The protein below binds the small molecule below.
Small molecule (SMILES): O=C(O)c1ccc2cc(F)ccc2c1

Sequence of chain 2.B:
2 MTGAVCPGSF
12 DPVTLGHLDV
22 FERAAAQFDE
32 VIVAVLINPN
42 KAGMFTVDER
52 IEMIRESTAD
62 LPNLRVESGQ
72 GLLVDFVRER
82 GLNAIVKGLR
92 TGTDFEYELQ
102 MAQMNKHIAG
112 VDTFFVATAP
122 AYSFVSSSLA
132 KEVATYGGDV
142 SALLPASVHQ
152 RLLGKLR

Binding-site contacts:
Ligand atom C12 contacts residue GLY70 of chain 2.B at 4.4 Å.
Ligand atom C09 contacts residue GLN71 of chain 2.B at 3.6 Å.
Ligand atom C11 contacts residue PHE77 of chain 2.B at 4.1 Å (hydrophobic).
Ligand atom C12 contacts residue VAL36 of chain 2.B at 4.0 Å (hydrophobic).
Ligand atom C07 contacts residue LEU74 of chain 2.B at 3.8 Å (hydrophobic).
Ligand atom C11 contacts residue GLY70 of chain 2.B at 3.7 Å.
Ligand atom C11 contacts residue GLN71 of chain 2.B at 4.2 Å.
Ligand atom C09 contacts residue GLY70 of chain 2.B at 3.5 Å.
Ligand atom C04 contacts residue PRO8 of chain 2.B at 4.2 Å (hydrophobic).
Ligand atom C13 contacts residue LEU74 of chain 2.B at 3.9 Å (hydrophobic).
Ligand atom C14 contacts residue GLY9 of chain 2.B at 4.0 Å.
Ligand atom F10 contacts residue PHE77 of chain 2.B at 3.3 Å.
Ligand atom C14 contacts residue LEU37 of chain 2.B at 3.8 Å (hydrophobic).
Ligand atom C08 contacts residue LEU73 of chain 2.B at 4.2 Å (hydrophobic).
Ligand atom C06 contacts residue GLY72 of chain 2.B at 3.5 Å.
Ligand atom O01 contacts residue GLY9 of chain 2.B at 3.6 Å (h-bond).
Ligand atom C06 contacts residue LEU37 of chain 2.B at 4.4 Å (hydrophobic).
Ligand atom F10 contacts residue GLY70 of chain 2.B at 3.1 Å.
Ligand atom C14 contacts residue LEU74 of chain 2.B at 4.3 Å (hydrophobic).
Ligand atom C11 contacts residue LEU37 of chain 2.B at 4.2 Å (hydrophobic).
Ligand atom C11 contacts residue ALA35 of chain 2.B at 3.9 Å (hydrophobic).
Ligand atom C07 contacts residue GLY72 of chain 2.B at 3.9 Å.
Ligand atom C06 contacts residue LEU74 of chain 2.B at 3.5 Å (hydrophobic).
Ligand atom C09 contacts residue LEU74 of chain 2.B at 4.4 Å (hydrophobic).
Ligand atom C12 contacts residue LEU37 of chain 2.B at 3.8 Å (hydrophobic).
Ligand atom O01 contacts residue PRO8 of chain 2.B at 3.8 Å.
Ligand atom C13 contacts residue LEU37 of chain 2.B at 3.9 Å (hydrophobic).
Ligand atom C07 contacts residue LEU37 of chain 2.B at 4.0 Å (hydrophobic).
Ligand atom C12 contacts residue LEU74 of chain 2.B at 4.3 Å (hydrophobic).
Ligand atom C08 contacts residue GLY72 of chain 2.B at 3.5 Å.
Ligand atom C09 contacts residue PHE77 of chain 2.B at 4.0 Å (hydrophobic).
Ligand atom C11 contacts residue VAL36 of chain 2.B at 4.1 Å (hydrophobic).
Ligand atom C05 contacts residue LEU74 of chain 2.B at 3.9 Å (hydrophobic).
Ligand atom C14 contacts residue PRO8 of chain 2.B at 3.9 Å (hydrophobic).
Ligand atom C02 contacts residue PRO8 of chain 2.B at 4.4 Å (hydrophobic).
Ligand atom C12 contacts residue ALA35 of chain 2.B at 3.7 Å (hydrophobic).
Ligand atom C08 contacts residue GLN71 of chain 2.B at 4.1 Å.
Ligand atom C08 contacts residue LEU37 of chain 2.B at 4.4 Å (hydrophobic).
Ligand atom C08 contacts residue LEU74 of chain 2.B at 3.8 Å (hydrophobic).
Ligand atom F10 contacts residue GLN71 of chain 2.B at 2.9 Å.